Binding-site contacts:
Ligand atom C03 contacts residue PRO427 of chain 1.A at 3.7 Å (hydrophobic).
Ligand atom C11 contacts residue LEU399 of chain 1.A at 4.1 Å (hydrophobic).
Ligand atom C08 contacts residue HIS403 of chain 1.A at 4.3 Å.
Ligand atom C04 contacts residue PRO427 of chain 1.A at 4.4 Å (hydrophobic).
Ligand atom C10 contacts residue TYR48 of chain 1.A at 4.1 Å (hydrophobic).
Ligand atom C04 contacts residue HIS403 of chain 1.A at 3.2 Å.
Ligand atom C03 contacts residue LEU426 of chain 1.A at 3.5 Å (hydrophobic).
Ligand atom O01 contacts residue PRO427 of chain 1.A at 3.6 Å.
Ligand atom C12 contacts residue ILE402 of chain 1.A at 3.9 Å (hydrophobic).
Ligand atom C02 contacts residue PRO427 of chain 1.A at 3.6 Å (hydrophobic).
Ligand atom C04 contacts residue LEU399 of chain 1.A at 4.2 Å (hydrophobic).
Ligand atom C05 contacts residue LEU430 of chain 1.A at 3.5 Å (hydrophobic).
Ligand atom C12 contacts residue LEU399 of chain 1.A at 3.8 Å (hydrophobic).
Ligand atom C06 contacts residue HIS403 of chain 1.A at 3.6 Å.
Ligand atom N13 contacts residue HIS403 of chain 1.A at 3.9 Å.
Ligand atom C07 contacts residue PRO427 of chain 1.A at 4.1 Å (hydrophobic).
Ligand atom C03 contacts residue HIS403 of chain 1.A at 3.2 Å.
Ligand atom C05 contacts residue HIS403 of chain 1.A at 3.6 Å.
Ligand atom O01 contacts residue HIS403 of chain 1.A at 3.5 Å.
Ligand atom C04 contacts residue LEU426 of chain 1.A at 3.8 Å (hydrophobic).
Ligand atom C10 contacts residue LEU430 of chain 1.A at 4.5 Å (hydrophobic).
Ligand atom C08 contacts residue LEU430 of chain 1.A at 3.5 Å (hydrophobic).
Ligand atom C07 contacts residue HIS403 of chain 1.A at 3.4 Å.
Ligand atom C03 contacts residue LEU430 of chain 1.A at 4.2 Å (hydrophobic).
Ligand atom C02 contacts residue HIS403 of chain 1.A at 3.4 Å.
Ligand atom C04 contacts residue LEU430 of chain 1.A at 3.5 Å (hydrophobic).
Ligand atom C06 contacts residue LEU430 of chain 1.A at 4.2 Å (hydrophobic).
Ligand atom C09 contacts residue LEU430 of chain 1.A at 3.8 Å (hydrophobic).
Ligand atom N13 contacts residue LEU430 of chain 1.A at 4.0 Å.
Ligand atom N13 contacts residue LEU399 of chain 1.A at 3.5 Å (h-bond).
Ligand atom C11 contacts residue TYR48 of chain 1.A at 3.5 Å (hydrophobic).

Sequence of chain 1.A:
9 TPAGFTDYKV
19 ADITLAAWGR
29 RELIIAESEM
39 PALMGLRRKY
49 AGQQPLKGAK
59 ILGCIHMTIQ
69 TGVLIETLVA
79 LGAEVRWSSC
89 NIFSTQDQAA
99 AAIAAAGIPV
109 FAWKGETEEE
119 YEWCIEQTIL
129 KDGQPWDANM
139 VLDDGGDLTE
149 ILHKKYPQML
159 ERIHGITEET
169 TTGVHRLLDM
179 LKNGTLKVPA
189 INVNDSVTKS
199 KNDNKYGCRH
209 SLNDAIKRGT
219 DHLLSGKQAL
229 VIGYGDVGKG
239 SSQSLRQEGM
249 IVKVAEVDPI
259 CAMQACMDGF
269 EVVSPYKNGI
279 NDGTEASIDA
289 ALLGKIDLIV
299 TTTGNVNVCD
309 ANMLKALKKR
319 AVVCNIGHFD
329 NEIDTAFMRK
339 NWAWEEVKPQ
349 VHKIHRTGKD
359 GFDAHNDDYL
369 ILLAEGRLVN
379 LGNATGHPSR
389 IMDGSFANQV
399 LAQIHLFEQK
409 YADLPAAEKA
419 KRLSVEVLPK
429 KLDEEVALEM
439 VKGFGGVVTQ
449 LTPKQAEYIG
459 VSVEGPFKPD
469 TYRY

A small-molecule ligand and the protein it binds are described below.
Small molecule (SMILES): Oc1ccc(-c2ccccn2)cc1